Sequence of chain 1.G:
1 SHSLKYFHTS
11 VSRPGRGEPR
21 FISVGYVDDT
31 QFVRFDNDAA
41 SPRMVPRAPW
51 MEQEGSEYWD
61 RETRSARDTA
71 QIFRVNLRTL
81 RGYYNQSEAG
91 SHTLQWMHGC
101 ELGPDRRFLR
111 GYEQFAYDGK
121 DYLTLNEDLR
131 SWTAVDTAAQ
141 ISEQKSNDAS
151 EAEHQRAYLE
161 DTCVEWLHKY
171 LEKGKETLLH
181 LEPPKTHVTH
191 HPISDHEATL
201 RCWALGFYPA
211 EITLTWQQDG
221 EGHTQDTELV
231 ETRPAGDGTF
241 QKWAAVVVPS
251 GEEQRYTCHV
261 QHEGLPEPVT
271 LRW

Binding-site contacts:
Ligand atom O contacts residue TYR83 of chain 1.G at 2.6 Å (h-bond).
Ligand atom CA contacts residue GLU62 of chain 1.G at 3.1 Å.
Ligand atom CD contacts residue HIS154 of chain 1.G at 3.5 Å.
Ligand atom O contacts residue ASN76 of chain 1.G at 3.1 Å (h-bond).
Ligand atom C contacts residue TYR6 of chain 1.G at 2.9 Å (hydrophobic).
Ligand atom CG1 contacts residue TYR170 of chain 1.G at 3.4 Å (hydrophobic).
Ligand atom N contacts residue TYR158 of chain 1.G at 3.3 Å.
Ligand atom OG1 contacts residue PHE73 of chain 1.G at 3.5 Å.
Ligand atom CB contacts residue TRP96 of chain 1.G at 3.4 Å (hydrophobic).
Ligand atom N contacts residue HIS98 of chain 1.G at 3.5 Å (h-bond).
Ligand atom CE contacts residue THR69 of chain 1.G at 3.0 Å.
Ligand atom N contacts residue TYR6 of chain 1.G at 3.3 Å (h-bond).
Ligand atom O contacts residue TYR6 of chain 1.G at 3.2 Å.
Ligand atom CE1 contacts residue ILE72 of chain 1.G at 3.4 Å (hydrophobic).
Ligand atom CD1 contacts residue SER146 of chain 1.G at 3.5 Å.
Ligand atom CE contacts residue SER65 of chain 1.G at 3.3 Å.
Ligand atom CD2 contacts residue GLU151 of chain 1.G at 3.4 Å.
Ligand atom O contacts residue TRP96 of chain 1.G at 3.4 Å.
Ligand atom CB contacts residue TYR6 of chain 1.G at 3.3 Å (hydrophobic).
Ligand atom N contacts residue TYR170 of chain 1.G at 2.6 Å (h-bond).
Ligand atom CB contacts residue GLU62 of chain 1.G at 3.5 Å.
Ligand atom CG1 contacts residue TRP166 of chain 1.G at 3.5 Å (hydrophobic).
Ligand atom N contacts residue ASN76 of chain 1.G at 2.9 Å (h-bond).
Ligand atom CA contacts residue TYR170 of chain 1.G at 3.4 Å (hydrophobic).
Ligand atom OXT contacts residue LYS145 of chain 1.G at 2.9 Å (salt-bridge).
Ligand atom O contacts residue GLN155 of chain 1.G at 2.9 Å (h-bond).
Ligand atom N contacts residue GLU62 of chain 1.G at 3.0 Å (salt-bridge).
Ligand atom O contacts residue TYR158 of chain 1.G at 2.6 Å (h-bond).
Ligand atom O contacts residue ILE72 of chain 1.G at 3.4 Å.
Ligand atom CZ contacts residue GLU151 of chain 1.G at 3.4 Å.
Ligand atom CD contacts residue GLU151 of chain 1.G at 3.5 Å.
Ligand atom OG1 contacts residue TRP96 of chain 1.G at 3.2 Å.
Ligand atom N contacts residue TYR6 of chain 1.G at 3.1 Å (h-bond).
Ligand atom CG1 contacts residue TYR58 of chain 1.G at 3.4 Å (hydrophobic).
Ligand atom CA contacts residue TYR6 of chain 1.G at 3.0 Å (hydrophobic).
Ligand atom NH1 contacts residue GLU151 of chain 1.G at 2.1 Å (salt-bridge).
Ligand atom C contacts residue GLU62 of chain 1.G at 3.5 Å.
Ligand atom CZ contacts residue ILE72 of chain 1.G at 3.4 Å (hydrophobic).
Ligand atom O contacts residue SER142 of chain 1.G at 2.6 Å (h-bond).
Ligand atom O contacts residue GLU151 of chain 1.G at 3.4 Å (salt-bridge).

This protein binds this small molecule.
Small molecule (SMILES): CSCC[C@H](NC(=O)[C@@H](N)C(C)C)C(=O)N[C@@H](C)C(=O)N1CCC[C@H]1C(=O)N[C@@H](CCCN=C(N)N)C(=O)N[C@H](C(=O)N[C@@H](CC(C)C)C(=O)N[C@@H](Cc1ccccc1)C(=O)N[C@@H](CC(C)C)C(=O)O)[C@@H](C)O